Binding-site contacts:
Ligand atom C5 contacts residue ASN71 of chain 1.C at 3.6 Å.
Ligand atom O7 contacts residue ASN71 of chain 1.C at 3.4 Å (h-bond).
Ligand atom C6 contacts residue ASP74 of chain 1.C at 3.9 Å.
Ligand atom C5 contacts residue SER73 of chain 1.C at 3.7 Å.
Ligand atom O5 contacts residue ASN71 of chain 1.C at 2.3 Å (h-bond).
Ligand atom N2 contacts residue ASN71 of chain 1.C at 3.0 Å (h-bond).
Ligand atom C2 contacts residue SER73 of chain 1.C at 4.3 Å.
Ligand atom N2 contacts residue SER73 of chain 1.C at 4.4 Å.
Ligand atom N2 contacts residue ASN28 of chain 1.C at 4.2 Å.
Ligand atom O4 contacts residue TYR146 of chain 1.C at 4.2 Å.
Ligand atom N2 contacts residue ILE30 of chain 1.C at 4.5 Å.
Ligand atom C8 contacts residue ILE30 of chain 1.C at 3.6 Å (hydrophobic).
Ligand atom O5 contacts residue SER73 of chain 1.C at 3.8 Å.
Ligand atom O4 contacts residue ASN28 of chain 1.C at 4.5 Å.
Ligand atom C7 contacts residue ILE30 of chain 1.C at 4.1 Å (hydrophobic).
Ligand atom C3 contacts residue ASN28 of chain 1.C at 4.1 Å.
Ligand atom C4 contacts residue ASN71 of chain 1.C at 4.2 Å.
Ligand atom C1 contacts residue SER73 of chain 1.C at 3.3 Å.
Ligand atom C3 contacts residue SER73 of chain 1.C at 4.5 Å.
Ligand atom C2 contacts residue ASN71 of chain 1.C at 2.5 Å.
Ligand atom C6 contacts residue SER73 of chain 1.C at 4.4 Å.
Ligand atom C3 contacts residue ASN71 of chain 1.C at 3.8 Å.
Ligand atom O6 contacts residue ASN71 of chain 1.C at 4.5 Å.
Ligand atom C1 contacts residue ASN71 of chain 1.C at 1.4 Å.
Ligand atom C5 contacts residue ASN28 of chain 1.C at 4.4 Å.
Ligand atom O6 contacts residue ASP74 of chain 1.C at 3.4 Å (salt-bridge).
Ligand atom C7 contacts residue ASN71 of chain 1.C at 3.4 Å.

Sequence of chain 1.C:
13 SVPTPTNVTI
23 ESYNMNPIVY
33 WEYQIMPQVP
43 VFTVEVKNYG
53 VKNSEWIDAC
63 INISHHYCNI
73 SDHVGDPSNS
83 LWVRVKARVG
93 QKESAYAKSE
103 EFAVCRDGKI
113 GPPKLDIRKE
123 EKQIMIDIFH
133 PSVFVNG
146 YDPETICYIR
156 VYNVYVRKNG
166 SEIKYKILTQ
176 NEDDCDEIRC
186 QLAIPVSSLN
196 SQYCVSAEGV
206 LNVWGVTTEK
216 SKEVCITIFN

A protein and the small-molecule ligand that binds it are described below.
Small molecule (SMILES): CC(=O)N[C@@H]1[C@@H](O)[C@H](O)[C@@H](CO)O[C@H]1O